This protein binds this small molecule.
Small molecule (SMILES): O=c1ccccc2[nH]c3c(Cl)cccc3c12

Sequence of chain 1.C:
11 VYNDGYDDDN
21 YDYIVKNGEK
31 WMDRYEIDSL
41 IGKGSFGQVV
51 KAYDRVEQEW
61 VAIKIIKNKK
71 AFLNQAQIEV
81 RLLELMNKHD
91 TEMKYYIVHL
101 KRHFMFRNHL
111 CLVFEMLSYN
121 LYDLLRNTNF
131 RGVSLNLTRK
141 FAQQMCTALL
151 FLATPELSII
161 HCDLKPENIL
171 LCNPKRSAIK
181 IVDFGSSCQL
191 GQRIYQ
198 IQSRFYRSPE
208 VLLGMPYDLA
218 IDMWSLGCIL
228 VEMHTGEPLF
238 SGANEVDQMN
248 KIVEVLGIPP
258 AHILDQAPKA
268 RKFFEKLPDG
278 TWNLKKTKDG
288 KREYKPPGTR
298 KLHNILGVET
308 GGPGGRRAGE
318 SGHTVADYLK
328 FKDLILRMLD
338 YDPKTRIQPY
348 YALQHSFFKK

Binding-site contacts:
Ligand atom C9 contacts residue PHE114 of chain 1.C at 3.7 Å (hydrophobic).
Ligand atom C12 contacts residue VAL49 of chain 1.C at 4.1 Å (hydrophobic).
Ligand atom N contacts residue VAL49 of chain 1.C at 4.0 Å.
Ligand atom CL contacts residue ALA62 of chain 1.C at 4.1 Å.
Ligand atom C5 contacts residue ASP183 of chain 1.C at 4.2 Å.
Ligand atom C3 contacts residue VAL49 of chain 1.C at 3.7 Å (hydrophobic).
Ligand atom C9 contacts residue VAL98 of chain 1.C at 3.8 Å (hydrophobic).
Ligand atom O contacts residue LYS64 of chain 1.C at 3.6 Å.
Ligand atom C9 contacts residue ALA62 of chain 1.C at 4.2 Å (hydrophobic).
Ligand atom O contacts residue ASP183 of chain 1.C at 3.5 Å (salt-bridge).
Ligand atom CL contacts residue LEU117 of chain 1.C at 4.0 Å.
Ligand atom C contacts residue PHE46 of chain 1.C at 3.3 Å (hydrophobic).
Ligand atom C8 contacts residue PHE114 of chain 1.C at 4.0 Å (hydrophobic).
Ligand atom N contacts residue LEU170 of chain 1.C at 4.0 Å.
Ligand atom C11 contacts residue LEU170 of chain 1.C at 3.8 Å (hydrophobic).
Ligand atom C9 contacts residue VAL182 of chain 1.C at 4.1 Å (hydrophobic).
Ligand atom C9 contacts residue GLU115 of chain 1.C at 4.0 Å.
Ligand atom C5 contacts residue VAL182 of chain 1.C at 4.0 Å (hydrophobic).
Ligand atom CL contacts residue ILE41 of chain 1.C at 3.9 Å.
Ligand atom C5 contacts residue VAL49 of chain 1.C at 4.2 Å (hydrophobic).
Ligand atom C8 contacts residue VAL182 of chain 1.C at 3.9 Å (hydrophobic).
Ligand atom C6 contacts residue PHE46 of chain 1.C at 3.6 Å (hydrophobic).
Ligand atom C6 contacts residue ASP183 of chain 1.C at 3.7 Å.
Ligand atom C6 contacts residue LYS64 of chain 1.C at 3.9 Å.
Ligand atom C2 contacts residue VAL49 of chain 1.C at 3.7 Å (hydrophobic).
Ligand atom C10 contacts residue GLU115 of chain 1.C at 3.7 Å.
Ligand atom C1 contacts residue PHE46 of chain 1.C at 3.9 Å (hydrophobic).
Ligand atom C11 contacts residue ALA62 of chain 1.C at 3.9 Å (hydrophobic).
Ligand atom C4 contacts residue VAL49 of chain 1.C at 3.9 Å (hydrophobic).
Ligand atom C6 contacts residue VAL49 of chain 1.C at 4.2 Å (hydrophobic).
Ligand atom CL contacts residue LEU170 of chain 1.C at 3.8 Å.
Ligand atom C10 contacts residue ALA62 of chain 1.C at 3.6 Å (hydrophobic).
Ligand atom C1 contacts residue VAL49 of chain 1.C at 3.8 Å (hydrophobic).
Ligand atom C contacts residue VAL49 of chain 1.C at 4.0 Å (hydrophobic).
Ligand atom C contacts residue ASP183 of chain 1.C at 4.0 Å.
Ligand atom O contacts residue VAL182 of chain 1.C at 3.9 Å.
Ligand atom C5 contacts residue LYS64 of chain 1.C at 4.0 Å.
Ligand atom C10 contacts residue LEU117 of chain 1.C at 4.0 Å (hydrophobic).
Ligand atom C4 contacts residue VAL182 of chain 1.C at 4.0 Å (hydrophobic).
Ligand atom C12 contacts residue LEU170 of chain 1.C at 3.9 Å (hydrophobic).